Binding-site contacts:
Ligand atom O4 contacts residue LYS111 of chain 1.C at 2.5 Å (salt-bridge).
Ligand atom C2 contacts residue ASN298 of chain 1.A at 2.3 Å.
Ligand atom C1 contacts residue ASN298 of chain 1.A at 1.4 Å.
Ligand atom O2 contacts residue MET131 of chain 1.C at 3.1 Å (h-bond).
Ligand atom O6 contacts residue GLY124 of chain 1.C at 3.3 Å.
Ligand atom O7 contacts residue CYS137 of chain 1.C at 2.7 Å (h-bond).
Ligand atom O6 contacts residue ASN298 of chain 1.A at 3.6 Å (h-bond).
Ligand atom O4 contacts residue ASP135 of chain 1.C at 2.7 Å (salt-bridge).
Ligand atom O3 contacts residue TYR128 of chain 1.C at 2.6 Å (h-bond).
Ligand atom C7 contacts residue CYS137 of chain 1.C at 3.7 Å (hydrophobic).
Ligand atom C6 contacts residue CYS137 of chain 1.C at 3.6 Å (hydrophobic).
Ligand atom O6 contacts residue HIS302 of chain 1.A at 2.9 Å (h-bond).
Ligand atom O4 contacts residue TRP319 of chain 1.C at 2.2 Å (h-bond).
Ligand atom C3 contacts residue CYS105 of chain 1.C at 3.6 Å (hydrophobic).
Ligand atom C8 contacts residue ASN298 of chain 1.A at 3.2 Å.
Ligand atom C5 contacts residue ASN298 of chain 1.A at 3.7 Å.
Ligand atom C2 contacts residue CYS137 of chain 1.C at 3.5 Å (hydrophobic).
Ligand atom N2 contacts residue GLY138 of chain 1.C at 3.4 Å.
Ligand atom C5 contacts residue TYR109 of chain 1.C at 3.7 Å (hydrophobic).
Ligand atom C7 contacts residue GLY138 of chain 1.C at 3.6 Å.
Ligand atom O6 contacts residue TYR109 of chain 1.C at 3.5 Å (h-bond).
Ligand atom O4 contacts residue MET131 of chain 1.C at 3.4 Å.
Ligand atom C7 contacts residue ASN298 of chain 1.A at 3.4 Å.
Ligand atom C3 contacts residue TYR128 of chain 1.C at 3.3 Å (hydrophobic).
Ligand atom N2 contacts residue ASN298 of chain 1.A at 2.7 Å (h-bond).
Ligand atom O6 contacts residue GLY106 of chain 1.C at 3.6 Å.
Ligand atom C6 contacts residue ASP317 of chain 1.C at 3.2 Å.
Ligand atom C2 contacts residue TYR128 of chain 1.C at 3.3 Å (hydrophobic).
Ligand atom O5 contacts residue ASN298 of chain 1.A at 2.4 Å (h-bond).
Ligand atom C6 contacts residue GLY124 of chain 1.C at 3.7 Å.
Ligand atom C6 contacts residue ASP135 of chain 1.C at 3.2 Å.
Ligand atom O7 contacts residue GLY138 of chain 1.C at 3.5 Å.
Ligand atom C4 contacts residue TRP319 of chain 1.C at 3.6 Å (hydrophobic).
Ligand atom O4 contacts residue PRO139 of chain 1.C at 3.5 Å.
Ligand atom C6 contacts residue LEU318 of chain 1.C at 3.5 Å (hydrophobic).
Ligand atom O2 contacts residue TYR128 of chain 1.C at 2.5 Å (h-bond).
Ligand atom O6 contacts residue GLY107 of chain 1.C at 3.3 Å (h-bond).
Ligand atom O6 contacts residue LYS168 of chain 1.B at 3.6 Å (salt-bridge).
Ligand atom O6 contacts residue TRP319 of chain 1.C at 3.5 Å (h-bond).
Ligand atom O4 contacts residue VAL321 of chain 1.C at 3.3 Å.

Sequence of chain 1.B:
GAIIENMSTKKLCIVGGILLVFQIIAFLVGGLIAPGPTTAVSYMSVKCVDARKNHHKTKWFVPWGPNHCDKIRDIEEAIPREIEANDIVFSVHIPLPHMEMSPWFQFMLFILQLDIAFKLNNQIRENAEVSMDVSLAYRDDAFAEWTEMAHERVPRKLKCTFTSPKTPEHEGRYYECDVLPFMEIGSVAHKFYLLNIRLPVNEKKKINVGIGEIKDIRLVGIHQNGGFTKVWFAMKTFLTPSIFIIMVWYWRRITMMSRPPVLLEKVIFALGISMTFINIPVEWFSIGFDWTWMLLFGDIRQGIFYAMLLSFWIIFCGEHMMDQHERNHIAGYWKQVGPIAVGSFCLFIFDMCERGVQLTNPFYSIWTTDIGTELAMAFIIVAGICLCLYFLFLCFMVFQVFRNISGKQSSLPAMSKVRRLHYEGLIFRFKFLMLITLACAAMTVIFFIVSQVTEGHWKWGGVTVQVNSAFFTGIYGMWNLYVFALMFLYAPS

Sequence of chain 1.C:
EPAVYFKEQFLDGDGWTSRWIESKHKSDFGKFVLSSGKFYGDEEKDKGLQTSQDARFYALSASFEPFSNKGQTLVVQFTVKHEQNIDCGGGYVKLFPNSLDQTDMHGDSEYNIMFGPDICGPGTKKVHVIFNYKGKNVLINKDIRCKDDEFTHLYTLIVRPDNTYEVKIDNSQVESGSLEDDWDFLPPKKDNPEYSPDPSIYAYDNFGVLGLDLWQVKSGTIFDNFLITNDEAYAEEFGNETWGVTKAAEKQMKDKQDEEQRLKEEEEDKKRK

This small molecule binds to this protein.
Small molecule (SMILES): CC(=O)N[C@H]1[C@H](O[C@H]2[C@H](O)[C@@H](NC(C)=O)CO[C@@H]2CO)O[C@H](CO)[C@@H](O[C@@H]2O[C@H](CO)[C@@H](O)[C@H](O[C@H]3O[C@H](CO)[C@@H](O)[C@H](O)[C@@H]3O[C@H]3O[C@H](CO)[C@@H](O)[C@H](O)[C@@H]3O[C@H]3O[C@H](CO)[C@@H](O)[C@H](O[C@H]4O[C@H](CO)[C@@H](O)[C@H](O)[C@H]4O)[C@@H]3O)[C@@H]2O)[C@@H]1O

Sequence of chain 1.A:
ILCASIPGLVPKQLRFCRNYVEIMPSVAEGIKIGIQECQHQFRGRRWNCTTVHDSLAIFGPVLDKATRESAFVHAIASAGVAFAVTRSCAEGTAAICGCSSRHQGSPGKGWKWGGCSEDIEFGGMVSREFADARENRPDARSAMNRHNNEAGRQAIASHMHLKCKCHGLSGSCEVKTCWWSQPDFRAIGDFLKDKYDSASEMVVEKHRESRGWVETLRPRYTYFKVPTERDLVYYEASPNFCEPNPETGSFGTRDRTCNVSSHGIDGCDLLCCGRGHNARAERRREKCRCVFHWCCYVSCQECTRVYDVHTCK